Sequence of chain 1.A:
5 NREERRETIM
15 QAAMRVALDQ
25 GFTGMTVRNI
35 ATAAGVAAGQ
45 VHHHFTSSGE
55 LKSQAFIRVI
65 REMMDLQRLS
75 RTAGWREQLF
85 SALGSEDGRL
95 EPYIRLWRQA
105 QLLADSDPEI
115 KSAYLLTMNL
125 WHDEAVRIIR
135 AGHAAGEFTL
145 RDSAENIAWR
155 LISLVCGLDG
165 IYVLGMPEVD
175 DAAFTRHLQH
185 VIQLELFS

Binding-site contacts:
Ligand atom C4 contacts residue GLY88 of chain 1.A at 3.8 Å.
Ligand atom C22 contacts residue ARG102 of chain 1.A at 3.9 Å.
Ligand atom C18 contacts residue TRP125 of chain 1.A at 3.4 Å (hydrophobic).
Ligand atom C19 contacts residue LEU87 of chain 1.A at 3.5 Å (hydrophobic).
Ligand atom C23 contacts residue ASP163 of chain 1.A at 3.7 Å.
Ligand atom C19 contacts residue TRP125 of chain 1.A at 3.3 Å (hydrophobic).
Ligand atom C11 contacts residue ASP163 of chain 1.A at 3.8 Å.
Ligand atom C24 contacts residue GLN71 of chain 1.A at 3.7 Å.
Ligand atom C3 contacts residue LEU87 of chain 1.A at 3.9 Å (hydrophobic).
Ligand atom C3 contacts residue GLY88 of chain 1.A at 3.6 Å.
Ligand atom C10 contacts residue TRP101 of chain 1.A at 3.6 Å (hydrophobic).
Ligand atom C6 contacts residue ASP163 of chain 1.A at 3.3 Å.
Ligand atom C25 contacts residue TRP125 of chain 1.A at 3.8 Å (hydrophobic).
Ligand atom C23 contacts residue GLN105 of chain 1.A at 3.8 Å.
Ligand atom C20 contacts residue PHE178 of chain 1.A at 3.5 Å (hydrophobic).
Ligand atom C22 contacts residue TRP101 of chain 1.A at 3.2 Å (hydrophobic).
Ligand atom C21 contacts residue TYR166 of chain 1.A at 3.4 Å (hydrophobic).
Ligand atom C7 contacts residue ILE98 of chain 1.A at 3.8 Å (hydrophobic).
Ligand atom N1 contacts residue PHE178 of chain 1.A at 3.8 Å.
Ligand atom C13 contacts residue VAL159 of chain 1.A at 3.6 Å (hydrophobic).
Ligand atom C2 contacts residue ILE98 of chain 1.A at 3.9 Å (hydrophobic).
Ligand atom C16 contacts residue MET67 of chain 1.A at 3.4 Å (hydrophobic).
Ligand atom N3 contacts residue MET67 of chain 1.A at 3.6 Å.
Ligand atom C13 contacts residue ASP163 of chain 1.A at 3.6 Å.
Ligand atom C7 contacts residue ASP163 of chain 1.A at 3.2 Å.
Ligand atom C24 contacts residue MET67 of chain 1.A at 3.6 Å (hydrophobic).
Ligand atom C18 contacts residue TRP101 of chain 1.A at 3.7 Å (hydrophobic).
Ligand atom C6 contacts residue ARG102 of chain 1.A at 3.8 Å.
Ligand atom C24 contacts residue SER85 of chain 1.A at 3.7 Å.
Ligand atom C5 contacts residue PHE178 of chain 1.A at 3.7 Å (hydrophobic).
Ligand atom C25 contacts residue ALA86 of chain 1.A at 3.2 Å (hydrophobic).
Ligand atom C9 contacts residue TRP101 of chain 1.A at 3.6 Å (hydrophobic).
Ligand atom C18 contacts residue LEU87 of chain 1.A at 3.8 Å (hydrophobic).
Ligand atom N3 contacts residue ALA86 of chain 1.A at 3.6 Å.
Ligand atom C14 contacts residue LEU87 of chain 1.A at 3.6 Å (hydrophobic).
Ligand atom C4 contacts residue PHE178 of chain 1.A at 3.6 Å (hydrophobic).
Ligand atom C17 contacts residue MET67 of chain 1.A at 3.5 Å (hydrophobic).
Ligand atom C4 contacts residue SER89 of chain 1.A at 3.7 Å.
Ligand atom C12 contacts residue ASP163 of chain 1.A at 3.2 Å.
Ligand atom C15 contacts residue LEU87 of chain 1.A at 3.9 Å (hydrophobic).

The protein below binds the small molecule below.
Small molecule (SMILES): CN(C)c1ccc(C(=C2C=CC(=[N+](C)C)C=C2)c2ccc(N(C)C)cc2)cc1